Binding-site contacts:
Ligand atom OD2 contacts residue SER871 of chain 32.T at 3.2 Å (h-bond).
Ligand atom N contacts residue ARG46 of chain 32.U at 3.5 Å (salt-bridge).
Ligand atom CG2 contacts residue TYR636 of chain 32.T at 3.4 Å (hydrophobic).
Ligand atom N contacts residue PHE45 of chain 32.U at 3.4 Å (h-bond).
Ligand atom CA contacts residue GLU911 of chain 32.T at 3.8 Å.
Ligand atom O contacts residue GLU911 of chain 32.T at 3.1 Å (salt-bridge).
Ligand atom OD1 contacts residue ALA762 of chain 32.T at 3.5 Å.
Ligand atom O contacts residue TYR636 of chain 32.T at 3.5 Å (h-bond).
Ligand atom N contacts residue SER871 of chain 32.T at 3.5 Å (h-bond).
Ligand atom OD1 contacts residue ARG862 of chain 32.T at 3.1 Å.
Ligand atom CA contacts residue PHE45 of chain 32.U at 3.6 Å (hydrophobic).
Ligand atom ND2 contacts residue ARG666 of chain 32.T at 3.4 Å (salt-bridge).
Ligand atom N contacts residue GLY42 of chain 32.U at 3.2 Å (h-bond).
Ligand atom OD2 contacts residue PRO864 of chain 32.T at 3.7 Å.
Ligand atom CA contacts residue GLY42 of chain 32.U at 3.6 Å.
Ligand atom C contacts residue GLY42 of chain 32.U at 3.5 Å.
Ligand atom CD1 contacts residue ARG33 of chain 32.U at 3.8 Å.
Ligand atom CB contacts residue GLY42 of chain 32.U at 3.5 Å.
Ligand atom CE1 contacts residue ASN634 of chain 32.T at 3.4 Å.
Ligand atom O contacts residue ARG46 of chain 32.U at 3.5 Å (salt-bridge).
Ligand atom CD1 contacts residue SER21 of chain 32.U at 3.6 Å.
Ligand atom O contacts residue ARG666 of chain 32.T at 3.1 Å (salt-bridge).
Ligand atom CD1 contacts residue ALA20 of chain 32.U at 3.7 Å (hydrophobic).
Ligand atom CD1 contacts residue ASN634 of chain 32.T at 3.6 Å.
Ligand atom N contacts residue ASN47 of chain 32.U at 3.8 Å.
Ligand atom CB contacts residue PHE45 of chain 32.U at 3.3 Å (hydrophobic).
Ligand atom O contacts residue ASN47 of chain 32.U at 3.3 Å (h-bond).
Ligand atom CD1 contacts residue LEU637 of chain 32.T at 3.7 Å (hydrophobic).
Ligand atom O contacts residue TYR636 of chain 32.T at 3.1 Å (h-bond).
Ligand atom O contacts residue GLY42 of chain 32.U at 2.9 Å (h-bond).
Ligand atom CA contacts residue TYR636 of chain 32.T at 3.7 Å (hydrophobic).
Ligand atom OD1 contacts residue ALA874 of chain 32.T at 3.7 Å.
Ligand atom C contacts residue GLU911 of chain 32.T at 3.3 Å.
Ligand atom CB contacts residue GLY42 of chain 32.U at 3.7 Å.
Ligand atom CZ contacts residue ASN634 of chain 32.T at 3.8 Å.
Ligand atom N contacts residue TYR636 of chain 32.T at 3.8 Å.
Ligand atom CG2 contacts residue LEU637 of chain 32.T at 3.8 Å (hydrophobic).
Ligand atom CA contacts residue ASN47 of chain 32.U at 3.8 Å.
Ligand atom CZ contacts residue PHE633 of chain 32.T at 3.7 Å (hydrophobic).
Ligand atom CG1 contacts residue GLU911 of chain 32.T at 3.7 Å.

Sequence of chain 32.T:
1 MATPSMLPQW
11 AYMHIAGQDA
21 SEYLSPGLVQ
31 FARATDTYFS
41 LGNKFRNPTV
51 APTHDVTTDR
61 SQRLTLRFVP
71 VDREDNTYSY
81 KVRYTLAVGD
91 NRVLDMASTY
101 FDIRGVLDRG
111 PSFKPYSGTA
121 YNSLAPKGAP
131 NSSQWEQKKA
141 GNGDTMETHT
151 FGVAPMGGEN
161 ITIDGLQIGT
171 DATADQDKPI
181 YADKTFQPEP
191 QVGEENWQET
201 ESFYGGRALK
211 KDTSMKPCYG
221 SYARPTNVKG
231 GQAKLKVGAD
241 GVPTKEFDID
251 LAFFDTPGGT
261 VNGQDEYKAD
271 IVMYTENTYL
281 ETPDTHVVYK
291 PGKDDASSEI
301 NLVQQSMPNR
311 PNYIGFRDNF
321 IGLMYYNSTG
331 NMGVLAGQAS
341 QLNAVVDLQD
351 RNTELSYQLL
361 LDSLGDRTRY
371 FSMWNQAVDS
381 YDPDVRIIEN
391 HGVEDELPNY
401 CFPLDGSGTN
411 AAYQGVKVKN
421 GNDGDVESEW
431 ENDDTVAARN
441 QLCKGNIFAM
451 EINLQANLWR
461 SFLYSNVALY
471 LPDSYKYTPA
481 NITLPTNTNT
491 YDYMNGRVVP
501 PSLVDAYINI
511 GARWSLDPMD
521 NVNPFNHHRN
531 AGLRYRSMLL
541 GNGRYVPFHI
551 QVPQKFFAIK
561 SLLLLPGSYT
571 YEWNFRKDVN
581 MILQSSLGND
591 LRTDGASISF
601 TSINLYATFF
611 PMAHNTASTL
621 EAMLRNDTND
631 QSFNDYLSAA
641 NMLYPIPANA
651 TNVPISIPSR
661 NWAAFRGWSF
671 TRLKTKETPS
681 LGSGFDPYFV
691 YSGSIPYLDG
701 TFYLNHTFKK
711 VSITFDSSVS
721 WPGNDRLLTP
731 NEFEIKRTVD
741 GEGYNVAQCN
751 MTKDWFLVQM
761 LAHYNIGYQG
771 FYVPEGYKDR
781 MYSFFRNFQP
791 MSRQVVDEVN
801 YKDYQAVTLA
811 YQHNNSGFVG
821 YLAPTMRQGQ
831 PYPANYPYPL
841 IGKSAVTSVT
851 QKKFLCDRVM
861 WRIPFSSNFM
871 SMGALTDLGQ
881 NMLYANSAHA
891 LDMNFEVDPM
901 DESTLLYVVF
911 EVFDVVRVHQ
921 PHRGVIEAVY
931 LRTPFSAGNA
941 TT

Sequence of chain 32.U:
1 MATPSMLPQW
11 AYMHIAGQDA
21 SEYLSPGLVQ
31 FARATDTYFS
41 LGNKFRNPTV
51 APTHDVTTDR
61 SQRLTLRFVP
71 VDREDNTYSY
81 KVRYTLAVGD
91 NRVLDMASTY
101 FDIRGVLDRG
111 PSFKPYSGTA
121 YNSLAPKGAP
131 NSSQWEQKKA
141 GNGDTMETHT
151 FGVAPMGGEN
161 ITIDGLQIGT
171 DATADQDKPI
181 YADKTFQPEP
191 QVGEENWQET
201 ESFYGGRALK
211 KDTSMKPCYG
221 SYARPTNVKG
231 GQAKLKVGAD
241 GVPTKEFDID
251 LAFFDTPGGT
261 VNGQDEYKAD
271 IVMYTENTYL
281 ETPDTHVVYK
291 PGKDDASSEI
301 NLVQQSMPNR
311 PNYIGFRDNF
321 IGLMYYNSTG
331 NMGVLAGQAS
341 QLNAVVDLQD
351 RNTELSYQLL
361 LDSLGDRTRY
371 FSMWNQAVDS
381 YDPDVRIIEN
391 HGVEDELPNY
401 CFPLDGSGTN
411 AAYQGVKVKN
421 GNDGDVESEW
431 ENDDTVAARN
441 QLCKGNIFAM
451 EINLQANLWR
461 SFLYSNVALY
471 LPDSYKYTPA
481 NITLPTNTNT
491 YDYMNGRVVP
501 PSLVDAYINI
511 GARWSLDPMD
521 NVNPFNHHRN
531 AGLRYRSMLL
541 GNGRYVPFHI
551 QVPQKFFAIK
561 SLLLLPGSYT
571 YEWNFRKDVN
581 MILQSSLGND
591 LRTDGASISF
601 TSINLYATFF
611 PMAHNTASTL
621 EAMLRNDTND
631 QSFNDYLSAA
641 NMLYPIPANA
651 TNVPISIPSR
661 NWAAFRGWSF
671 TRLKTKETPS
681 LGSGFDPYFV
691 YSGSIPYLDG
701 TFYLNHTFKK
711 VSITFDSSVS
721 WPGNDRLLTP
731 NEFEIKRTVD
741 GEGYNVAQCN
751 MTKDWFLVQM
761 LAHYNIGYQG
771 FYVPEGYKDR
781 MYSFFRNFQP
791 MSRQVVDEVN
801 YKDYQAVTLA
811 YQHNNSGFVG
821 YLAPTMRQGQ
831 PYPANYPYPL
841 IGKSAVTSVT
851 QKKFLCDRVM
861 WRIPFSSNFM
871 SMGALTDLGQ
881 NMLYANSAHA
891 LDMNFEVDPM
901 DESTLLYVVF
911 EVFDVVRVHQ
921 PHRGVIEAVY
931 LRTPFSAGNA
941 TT

This protein binds this small molecule.
Small molecule (SMILES): CC[C@H](C)[C@H](NC(=O)[C@@H](N)CC(=O)O)C(=O)N[C@@H](CC(N)=O)C(=O)N[C@@H](Cc1ccccc1)C(=O)N[C@@H](CO)C(=O)N[C@@H](CO)C(=O)N[C@H](C=O)CC(C)C